Sequence of chain 1.A:
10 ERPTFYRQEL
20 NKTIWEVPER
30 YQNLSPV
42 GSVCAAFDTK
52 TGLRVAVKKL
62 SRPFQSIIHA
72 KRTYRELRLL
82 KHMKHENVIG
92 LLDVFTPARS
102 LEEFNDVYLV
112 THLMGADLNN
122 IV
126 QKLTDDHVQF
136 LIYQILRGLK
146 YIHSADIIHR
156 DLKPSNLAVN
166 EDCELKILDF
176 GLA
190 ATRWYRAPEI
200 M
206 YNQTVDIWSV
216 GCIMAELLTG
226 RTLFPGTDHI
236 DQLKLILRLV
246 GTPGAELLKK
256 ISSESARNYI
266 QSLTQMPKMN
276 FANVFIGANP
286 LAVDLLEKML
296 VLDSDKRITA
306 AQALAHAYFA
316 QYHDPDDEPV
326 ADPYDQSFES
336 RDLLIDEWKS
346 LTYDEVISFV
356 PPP

A small-molecule ligand and the protein it binds are described below.
Small molecule (SMILES): Cc1ccc(C(=O)NC2CC2)cc1Nc1ncnn2cc(C(=O)c3ccccc3)c(C)c12

Binding-site contacts:
Ligand atom C5 contacts residue MET115 of chain 1.A at 3.6 Å (hydrophobic).
Ligand atom C22 contacts residue ILE90 of chain 1.A at 3.7 Å (hydrophobic).
Ligand atom C2 contacts residue GLY116 of chain 1.A at 3.5 Å.
Ligand atom C4 contacts residue MET115 of chain 1.A at 3.2 Å (hydrophobic).
Ligand atom N5 contacts residue GLU77 of chain 1.A at 3.0 Å (salt-bridge).
Ligand atom C2 contacts residue ALA117 of chain 1.A at 3.8 Å (hydrophobic).
Ligand atom C25 contacts residue PHE175 of chain 1.A at 3.4 Å (hydrophobic).
Ligand atom C12 contacts residue HIS113 of chain 1.A at 3.1 Å.
Ligand atom C1 contacts residue ALA117 of chain 1.A at 3.6 Å (hydrophobic).
Ligand atom C18 contacts residue LEU81 of chain 1.A at 3.7 Å (hydrophobic).
Ligand atom N4 contacts residue THR112 of chain 1.A at 3.5 Å (h-bond).
Ligand atom C7 contacts residue MET115 of chain 1.A at 3.7 Å (hydrophobic).
Ligand atom C12 contacts residue LEU173 of chain 1.A at 3.7 Å (hydrophobic).
Ligand atom O1 contacts residue MET115 of chain 1.A at 2.6 Å (h-bond).
Ligand atom C21 contacts residue LEU110 of chain 1.A at 3.6 Å (hydrophobic).
Ligand atom C24 contacts residue GLU77 of chain 1.A at 3.8 Å.
Ligand atom C23 contacts residue GLU77 of chain 1.A at 3.7 Å.
Ligand atom O2 contacts residue ILE90 of chain 1.A at 3.2 Å.
Ligand atom O2 contacts residue ASP174 of chain 1.A at 2.7 Å (salt-bridge).
Ligand atom C23 contacts residue LEU177 of chain 1.A at 3.7 Å (hydrophobic).
Ligand atom C21 contacts residue THR112 of chain 1.A at 3.5 Å.
Ligand atom C14 contacts residue VAL44 of chain 1.A at 3.6 Å (hydrophobic).
Ligand atom C21 contacts residue ALA57 of chain 1.A at 3.8 Å (hydrophobic).
Ligand atom C16 contacts residue LEU173 of chain 1.A at 3.8 Å (hydrophobic).
Ligand atom C3 contacts residue GLY116 of chain 1.A at 3.1 Å.
Ligand atom C18 contacts residue GLU77 of chain 1.A at 3.2 Å.
Ligand atom C15 contacts residue THR112 of chain 1.A at 3.8 Å.
Ligand atom C7 contacts residue LEU114 of chain 1.A at 3.8 Å (hydrophobic).
Ligand atom O1 contacts residue LEU114 of chain 1.A at 3.5 Å.
Ligand atom C22 contacts residue ASP174 of chain 1.A at 3.8 Å.
Ligand atom C4 contacts residue GLY116 of chain 1.A at 3.4 Å.
Ligand atom C20 contacts residue THR112 of chain 1.A at 3.6 Å.
Ligand atom C10 contacts residue LEU173 of chain 1.A at 3.8 Å (hydrophobic).
Ligand atom C4 contacts residue LEU114 of chain 1.A at 3.6 Å (hydrophobic).
Ligand atom C19 contacts residue LYS59 of chain 1.A at 3.5 Å.
Ligand atom C21 contacts residue LYS59 of chain 1.A at 3.6 Å.
Ligand atom O2 contacts residue LEU173 of chain 1.A at 3.5 Å.
Ligand atom C24 contacts residue PHE175 of chain 1.A at 3.7 Å (hydrophobic).
Ligand atom C13 contacts residue LEU173 of chain 1.A at 3.6 Å (hydrophobic).
Ligand atom N4 contacts residue LEU173 of chain 1.A at 3.6 Å.